The small molecule below binds the protein below.
Small molecule (SMILES): C=CC(=O)Nc1ccc2ncnc(Nc3ccccc3)c2c1

Binding-site contacts:
Ligand atom N2 contacts residue VAL34 of chain 1.A at 4.1 Å.
Ligand atom C5 contacts residue LEU146 of chain 1.A at 3.7 Å (hydrophobic).
Ligand atom C3 contacts residue THR91 of chain 1.A at 3.4 Å.
Ligand atom N11 contacts residue CYS98 of chain 1.A at 3.3 Å (h-bond).
Ligand atom C18 contacts residue GLY97 of chain 1.A at 3.8 Å.
Ligand atom C11 contacts residue ASP101 of chain 1.A at 3.9 Å.
Ligand atom C6 contacts residue VAL34 of chain 1.A at 3.5 Å (hydrophobic).
Ligand atom C51 contacts residue CYS98 of chain 1.A at 1.8 Å (hydrophobic).
Ligand atom C21 contacts residue LYS48 of chain 1.A at 4.1 Å.
Ligand atom N3 contacts residue VAL34 of chain 1.A at 3.6 Å.
Ligand atom C9 contacts residue CYS98 of chain 1.A at 3.8 Å (hydrophobic).
Ligand atom C19 contacts residue LEU26 of chain 1.A at 4.0 Å (hydrophobic).
Ligand atom O61 contacts residue CYS98 of chain 1.A at 3.8 Å.
Ligand atom C51 contacts residue ALA143 of chain 1.A at 3.6 Å (hydrophobic).
Ligand atom N2 contacts residue MET94 of chain 1.A at 4.0 Å.
Ligand atom C20 contacts residue LEU146 of chain 1.A at 4.2 Å (hydrophobic).
Ligand atom C4 contacts residue ALA46 of chain 1.A at 4.1 Å (hydrophobic).
Ligand atom C7 contacts residue VAL34 of chain 1.A at 3.8 Å (hydrophobic).
Ligand atom C22 contacts residue THR91 of chain 1.A at 4.2 Å.
Ligand atom C4 contacts residue LEU146 of chain 1.A at 3.7 Å (hydrophobic).
Ligand atom C19 contacts residue MET94 of chain 1.A at 4.1 Å (hydrophobic).
Ligand atom C51 contacts residue ASP101 of chain 1.A at 4.0 Å.
Ligand atom C11 contacts residue CYS98 of chain 1.A at 2.8 Å (hydrophobic).
Ligand atom C6 contacts residue LEU146 of chain 1.A at 4.1 Å (hydrophobic).
Ligand atom C10 contacts residue CYS98 of chain 1.A at 3.2 Å (hydrophobic).
Ligand atom N1 contacts residue VAL34 of chain 1.A at 4.0 Å.
Ligand atom C20 contacts residue ASP157 of chain 1.A at 3.5 Å.
Ligand atom C13 contacts residue CYS98 of chain 1.A at 3.8 Å (hydrophobic).
Ligand atom C19 contacts residue VAL34 of chain 1.A at 3.9 Å (hydrophobic).
Ligand atom N11 contacts residue ASP101 of chain 1.A at 4.0 Å.
Ligand atom C13 contacts residue GLY97 of chain 1.A at 3.7 Å.
Ligand atom C18 contacts residue VAL34 of chain 1.A at 4.0 Å (hydrophobic).
Ligand atom N3 contacts residue ALA46 of chain 1.A at 4.1 Å.
Ligand atom C17 contacts residue GLY97 of chain 1.A at 3.3 Å.
Ligand atom N2 contacts residue GLY97 of chain 1.A at 4.2 Å.
Ligand atom N1 contacts residue LEU146 of chain 1.A at 3.9 Å.
Ligand atom C21 contacts residue ASP157 of chain 1.A at 3.0 Å.
Ligand atom C19 contacts residue ALA46 of chain 1.A at 4.1 Å (hydrophobic).
Ligand atom N2 contacts residue LEU26 of chain 1.A at 3.5 Å.
Ligand atom O61 contacts residue ALA143 of chain 1.A at 4.0 Å.

Sequence of chain 1.A:
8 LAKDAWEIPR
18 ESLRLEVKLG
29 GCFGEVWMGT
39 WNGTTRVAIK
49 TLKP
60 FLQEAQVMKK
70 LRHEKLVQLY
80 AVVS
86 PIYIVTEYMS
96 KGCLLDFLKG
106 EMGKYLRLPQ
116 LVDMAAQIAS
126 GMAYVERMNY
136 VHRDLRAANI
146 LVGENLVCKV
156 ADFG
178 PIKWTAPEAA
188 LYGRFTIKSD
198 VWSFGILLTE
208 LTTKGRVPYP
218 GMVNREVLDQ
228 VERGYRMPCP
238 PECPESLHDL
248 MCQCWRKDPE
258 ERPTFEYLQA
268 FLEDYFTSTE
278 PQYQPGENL